This small molecule binds to this protein.
Small molecule (SMILES): CC(=O)N[C@@H]1[C@@H](O)[C@H](O)[C@@H](CO)O[C@H]1O

Sequence of chain 1.D:
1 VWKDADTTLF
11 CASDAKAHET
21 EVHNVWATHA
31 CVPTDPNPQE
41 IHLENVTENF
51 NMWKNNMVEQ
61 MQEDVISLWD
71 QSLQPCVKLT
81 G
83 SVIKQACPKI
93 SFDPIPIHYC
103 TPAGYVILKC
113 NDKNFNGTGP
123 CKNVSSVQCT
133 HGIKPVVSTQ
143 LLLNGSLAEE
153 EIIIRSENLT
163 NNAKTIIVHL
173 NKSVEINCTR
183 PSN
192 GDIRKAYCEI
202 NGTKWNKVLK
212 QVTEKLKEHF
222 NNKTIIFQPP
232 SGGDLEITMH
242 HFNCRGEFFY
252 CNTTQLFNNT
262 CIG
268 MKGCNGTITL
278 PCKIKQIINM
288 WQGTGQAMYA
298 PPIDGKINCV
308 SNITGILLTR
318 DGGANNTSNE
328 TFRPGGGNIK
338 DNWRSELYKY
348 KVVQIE

Binding-site contacts:
Ligand atom C4 contacts residue ASN253 of chain 1.D at 4.2 Å.
Ligand atom O7 contacts residue MET240 of chain 1.D at 4.2 Å.
Ligand atom O5 contacts residue THR255 of chain 1.D at 3.9 Å.
Ligand atom C7 contacts residue MET240 of chain 1.D at 4.4 Å (hydrophobic).
Ligand atom O7 contacts residue ASN253 of chain 1.D at 3.6 Å.
Ligand atom O5 contacts residue ASN253 of chain 1.D at 2.3 Å (h-bond).
Ligand atom C5 contacts residue THR255 of chain 1.D at 3.9 Å.
Ligand atom C8 contacts residue MET240 of chain 1.D at 3.8 Å (hydrophobic).
Ligand atom C1 contacts residue THR255 of chain 1.D at 3.5 Å.
Ligand atom C2 contacts residue ASN253 of chain 1.D at 2.5 Å.
Ligand atom C5 contacts residue ASN253 of chain 1.D at 3.6 Å.
Ligand atom C8 contacts residue THR239 of chain 1.D at 3.5 Å.
Ligand atom N2 contacts residue ASN253 of chain 1.D at 3.0 Å (h-bond).
Ligand atom C7 contacts residue ASN253 of chain 1.D at 3.5 Å.
Ligand atom C1 contacts residue ASN253 of chain 1.D at 1.4 Å.
Ligand atom C3 contacts residue ASN253 of chain 1.D at 3.8 Å.